A protein and the small-molecule ligand that binds it are described below.
Small molecule (SMILES): CC(=O)N[C@@H]1[C@@H](O)[C@H](O)[C@@H](CO)O[C@H]1O

Sequence of chain 1.D:
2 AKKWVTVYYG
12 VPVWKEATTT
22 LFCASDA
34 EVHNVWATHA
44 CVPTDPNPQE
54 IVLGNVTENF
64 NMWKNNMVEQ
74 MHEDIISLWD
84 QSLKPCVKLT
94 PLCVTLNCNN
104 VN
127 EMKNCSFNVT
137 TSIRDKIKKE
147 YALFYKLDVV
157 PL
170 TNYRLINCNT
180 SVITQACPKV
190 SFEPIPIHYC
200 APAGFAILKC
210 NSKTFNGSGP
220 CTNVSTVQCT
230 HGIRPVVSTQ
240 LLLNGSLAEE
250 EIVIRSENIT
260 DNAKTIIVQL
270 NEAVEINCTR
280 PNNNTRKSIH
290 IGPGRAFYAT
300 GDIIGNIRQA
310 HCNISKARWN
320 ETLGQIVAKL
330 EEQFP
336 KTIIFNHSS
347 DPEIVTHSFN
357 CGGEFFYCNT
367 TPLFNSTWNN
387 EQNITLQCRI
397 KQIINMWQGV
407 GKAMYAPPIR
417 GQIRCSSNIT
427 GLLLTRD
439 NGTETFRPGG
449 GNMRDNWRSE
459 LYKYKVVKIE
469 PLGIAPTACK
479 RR

Binding-site contacts:
Ligand atom C7 contacts residue LYS145 of chain 1.D at 4.4 Å.
Ligand atom N2 contacts residue ASN134 of chain 1.D at 2.9 Å (h-bond).
Ligand atom C2 contacts residue ASN134 of chain 1.D at 2.4 Å.
Ligand atom N2 contacts residue LYS145 of chain 1.D at 4.1 Å.
Ligand atom C1 contacts residue ASN134 of chain 1.D at 1.4 Å.
Ligand atom C8 contacts residue LYS145 of chain 1.D at 3.6 Å.
Ligand atom O7 contacts residue ASN100 of chain 1.D at 3.6 Å.
Ligand atom C7 contacts residue ASN100 of chain 1.D at 3.7 Å.
Ligand atom C4 contacts residue ASN134 of chain 1.D at 4.2 Å.
Ligand atom C8 contacts residue ASN134 of chain 1.D at 4.0 Å.
Ligand atom C8 contacts residue PHE133 of chain 1.D at 3.9 Å (hydrophobic).
Ligand atom C8 contacts residue SER132 of chain 1.D at 3.9 Å.
Ligand atom C7 contacts residue ASN134 of chain 1.D at 3.7 Å.
Ligand atom C3 contacts residue ASN134 of chain 1.D at 3.8 Å.
Ligand atom C5 contacts residue ASN134 of chain 1.D at 3.7 Å.
Ligand atom C8 contacts residue ASN100 of chain 1.D at 3.2 Å.
Ligand atom O7 contacts residue ASN134 of chain 1.D at 4.1 Å.
Ligand atom O5 contacts residue ASN134 of chain 1.D at 2.4 Å (h-bond).